Binding-site contacts:
Ligand atom C28 contacts residue GLY209 of chain 1.A at 3.4 Å.
Ligand atom O27 contacts residue TRP208 of chain 1.A at 3.2 Å.
Ligand atom N09 contacts residue TRP208 of chain 1.A at 3.3 Å (h-bond).
Ligand atom O33 contacts residue LYS185 of chain 1.A at 2.5 Å (salt-bridge).
Ligand atom OX contacts residue SER188 of chain 1.A at 2.4 Å (h-bond).
Ligand atom OX contacts residue ASP187 of chain 1.A at 3.0 Å (salt-bridge).
Ligand atom C26 contacts residue LYS185 of chain 1.A at 3.2 Å.
Ligand atom N02 contacts residue SER188 of chain 1.A at 2.8 Å (h-bond).
Ligand atom CX contacts residue SER188 of chain 1.A at 1.5 Å.
Ligand atom N13 contacts residue HIS44 of chain 1.A at 2.8 Å (h-bond).
Ligand atom C32 contacts residue LYS185 of chain 1.A at 3.4 Å.
Ligand atom OX contacts residue LYS185 of chain 1.A at 3.5 Å.
Ligand atom C25 contacts residue GLY209 of chain 1.A at 3.3 Å.
Ligand atom CY contacts residue SER188 of chain 1.A at 2.4 Å.
Ligand atom N11 contacts residue ASP182 of chain 1.A at 2.8 Å (salt-bridge).
Ligand atom C25 contacts residue LYS185 of chain 1.A at 3.6 Å.
Ligand atom O27 contacts residue GLY209 of chain 1.A at 3.1 Å (h-bond).
Ligand atom C10 contacts residue ASP182 of chain 1.A at 3.1 Å.
Ligand atom C29 contacts residue GLU89 of chain 1.A at 3.5 Å.
Ligand atom C21 contacts residue HIS44 of chain 1.A at 3.5 Å.
Ligand atom NP2 contacts residue GLY211 of chain 1.A at 2.8 Å (h-bond).
Ligand atom C22 contacts residue HIS44 of chain 1.A at 3.6 Å.
Ligand atom N11 contacts residue ALA183 of chain 1.A at 3.2 Å (h-bond).
Ligand atom N11 contacts residue GLY219 of chain 1.A at 3.2 Å.
Ligand atom C10 contacts residue TRP208 of chain 1.A at 3.5 Å (hydrophobic).
Ligand atom NP2 contacts residue ALA183 of chain 1.A at 3.6 Å (h-bond).
Ligand atom OX contacts residue CYS184 of chain 1.A at 3.4 Å (h-bond).
Ligand atom N31 contacts residue GLU89 of chain 1.A at 2.7 Å (salt-bridge).
Ligand atom CZ contacts residue SER188 of chain 1.A at 2.4 Å.
Ligand atom C10 contacts residue ALA183 of chain 1.A at 3.2 Å (hydrophobic).
Ligand atom S16 contacts residue GLY186 of chain 1.A at 3.4 Å (h-bond).
Ligand atom O27 contacts residue LYS185 of chain 1.A at 3.1 Å (salt-bridge).
Ligand atom N02 contacts residue SER207 of chain 1.A at 3.3 Å (h-bond).
Ligand atom NP2 contacts residue ASP182 of chain 1.A at 2.6 Å (salt-bridge).
Ligand atom OX contacts residue GLY186 of chain 1.A at 2.6 Å (h-bond).
Ligand atom N09 contacts residue ALA183 of chain 1.A at 3.6 Å (h-bond).
Ligand atom O20 contacts residue LYS185 of chain 1.A at 2.7 Å (salt-bridge).
Ligand atom N13 contacts residue SER188 of chain 1.A at 2.7 Å (h-bond).
Ligand atom C19 contacts residue LYS185 of chain 1.A at 3.5 Å.
Ligand atom C06 contacts residue SER188 of chain 1.A at 2.9 Å.

A small-molecule ligand and the protein it binds are described below.
Small molecule (SMILES): [H]/N=C(/N)NCCC[C@H](NC(=O)[C@@H](NC(=O)[C@H](CC(N)=O)NC(=O)N[C@H](C)c1ccc(Br)cc1)C(C)C)[C@H](O)C1NC=CS1

Sequence of chain 1.A:
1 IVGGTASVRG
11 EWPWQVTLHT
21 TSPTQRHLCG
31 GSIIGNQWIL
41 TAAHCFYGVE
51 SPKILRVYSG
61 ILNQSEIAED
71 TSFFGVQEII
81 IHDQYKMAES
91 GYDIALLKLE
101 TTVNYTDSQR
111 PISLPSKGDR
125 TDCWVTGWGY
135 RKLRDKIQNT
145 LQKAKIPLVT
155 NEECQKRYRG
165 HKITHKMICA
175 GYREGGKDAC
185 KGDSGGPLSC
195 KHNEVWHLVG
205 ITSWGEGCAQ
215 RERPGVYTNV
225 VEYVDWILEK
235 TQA